The small molecule below binds the protein below.
Small molecule (SMILES): N[C@@H](CC(=O)O)C(=O)O

Sequence of chain 1.D:
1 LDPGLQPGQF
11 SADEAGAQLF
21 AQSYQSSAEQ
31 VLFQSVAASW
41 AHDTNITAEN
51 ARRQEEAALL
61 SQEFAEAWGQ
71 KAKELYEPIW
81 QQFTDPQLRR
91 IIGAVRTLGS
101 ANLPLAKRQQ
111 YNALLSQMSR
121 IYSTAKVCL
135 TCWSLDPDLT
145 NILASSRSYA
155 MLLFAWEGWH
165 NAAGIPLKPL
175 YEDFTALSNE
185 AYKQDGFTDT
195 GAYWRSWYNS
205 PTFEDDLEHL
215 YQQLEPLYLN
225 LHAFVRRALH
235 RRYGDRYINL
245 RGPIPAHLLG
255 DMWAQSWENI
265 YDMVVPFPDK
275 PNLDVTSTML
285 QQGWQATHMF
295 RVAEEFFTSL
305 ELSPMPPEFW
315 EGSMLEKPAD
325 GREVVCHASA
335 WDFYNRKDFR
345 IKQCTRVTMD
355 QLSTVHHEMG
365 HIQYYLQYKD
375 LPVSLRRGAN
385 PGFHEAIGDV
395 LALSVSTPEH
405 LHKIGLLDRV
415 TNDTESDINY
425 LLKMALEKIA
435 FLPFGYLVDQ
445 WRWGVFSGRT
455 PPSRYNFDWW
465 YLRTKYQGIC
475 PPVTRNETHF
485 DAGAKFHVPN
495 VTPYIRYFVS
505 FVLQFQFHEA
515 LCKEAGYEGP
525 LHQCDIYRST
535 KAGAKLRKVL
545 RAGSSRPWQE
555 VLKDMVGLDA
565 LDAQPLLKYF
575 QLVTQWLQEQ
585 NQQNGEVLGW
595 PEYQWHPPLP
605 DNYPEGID

Binding-site contacts:
Ligand atom OD1 contacts residue HIS361 of chain 1.D at 3.6 Å.
Ligand atom O contacts residue SER1 of chain 1.OA at 2.2 Å (h-bond).
Ligand atom N contacts residue SER1 of chain 1.OA at 3.7 Å.
Ligand atom C contacts residue TYR501 of chain 1.D at 3.9 Å (hydrophobic).
Ligand atom C contacts residue HIS331 of chain 1.D at 3.6 Å.
Ligand atom C contacts residue HIS491 of chain 1.D at 4.2 Å.
Ligand atom OD1 contacts residue GLU362 of chain 1.D at 4.2 Å.
Ligand atom N contacts residue HIS361 of chain 1.D at 4.2 Å.
Ligand atom O contacts residue TYR501 of chain 1.D at 3.5 Å (h-bond).
Ligand atom OD2 contacts residue THR358 of chain 1.D at 3.3 Å (h-bond).
Ligand atom CG contacts residue THR358 of chain 1.D at 3.8 Å.
Ligand atom CB contacts residue THR358 of chain 1.D at 4.2 Å.
Ligand atom N contacts residue GLU362 of chain 1.D at 2.8 Å (salt-bridge).
Ligand atom CB contacts residue ALA332 of chain 1.D at 4.0 Å (hydrophobic).
Ligand atom CA contacts residue GLU362 of chain 1.D at 3.4 Å.
Ligand atom CA contacts residue HIS361 of chain 1.D at 3.9 Å.
Ligand atom CG contacts residue HIS361 of chain 1.D at 4.5 Å.
Ligand atom OD1 contacts residue THR358 of chain 1.D at 4.1 Å.
Ligand atom OD2 contacts residue SER1 of chain 1.OA at 3.9 Å.
Ligand atom CA contacts residue ALA332 of chain 1.D at 4.1 Å (hydrophobic).
Ligand atom C contacts residue SER1 of chain 1.OA at 1.3 Å.
Ligand atom OD1 contacts residue SER1 of chain 1.OA at 3.4 Å (h-bond).
Ligand atom CB contacts residue SER1 of chain 1.OA at 3.2 Å.
Ligand atom O contacts residue HIS331 of chain 1.D at 2.7 Å (h-bond).
Ligand atom CG contacts residue SER1 of chain 1.OA at 3.3 Å.
Ligand atom O contacts residue HIS491 of chain 1.D at 3.1 Å.
Ligand atom CA contacts residue HIS331 of chain 1.D at 4.0 Å.
Ligand atom CG contacts residue GLU362 of chain 1.D at 4.2 Å.
Ligand atom CA contacts residue SER1 of chain 1.OA at 2.5 Å.
Ligand atom N contacts residue HIS331 of chain 1.D at 3.7 Å.
Ligand atom N contacts residue ALA332 of chain 1.D at 2.9 Å (h-bond).
Ligand atom CB contacts residue HIS331 of chain 1.D at 4.1 Å.
Ligand atom CB contacts residue GLU362 of chain 1.D at 3.4 Å.